Sequence of chain 1.A:
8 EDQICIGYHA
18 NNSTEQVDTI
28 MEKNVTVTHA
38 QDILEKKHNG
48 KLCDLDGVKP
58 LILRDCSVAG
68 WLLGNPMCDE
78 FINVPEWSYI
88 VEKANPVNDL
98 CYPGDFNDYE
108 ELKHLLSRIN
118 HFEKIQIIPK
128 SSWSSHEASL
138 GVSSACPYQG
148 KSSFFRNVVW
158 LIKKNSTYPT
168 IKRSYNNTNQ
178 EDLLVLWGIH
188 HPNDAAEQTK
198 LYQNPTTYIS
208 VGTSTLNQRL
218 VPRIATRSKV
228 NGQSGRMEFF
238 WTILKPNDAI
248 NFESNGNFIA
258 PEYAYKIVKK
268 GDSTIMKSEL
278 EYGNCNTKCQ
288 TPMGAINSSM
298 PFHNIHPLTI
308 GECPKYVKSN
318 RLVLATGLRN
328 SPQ

Binding-site contacts:
Ligand atom O5 contacts residue ASN31 of chain 1.A at 2.4 Å (h-bond).
Ligand atom O7 contacts residue ASN31 of chain 1.A at 3.8 Å.
Ligand atom C3 contacts residue ASN31 of chain 1.A at 3.9 Å.
Ligand atom C4 contacts residue ASN31 of chain 1.A at 4.3 Å.
Ligand atom O5 contacts residue GLN23 of chain 1.A at 2.9 Å (h-bond).
Ligand atom C7 contacts residue ASN31 of chain 1.A at 3.4 Å.
Ligand atom C1 contacts residue GLN23 of chain 1.A at 3.7 Å.
Ligand atom C2 contacts residue ASN31 of chain 1.A at 2.5 Å.
Ligand atom C5 contacts residue ASN31 of chain 1.A at 3.6 Å.
Ligand atom O7 contacts residue LYS30 of chain 1.A at 2.9 Å (salt-bridge).
Ligand atom C6 contacts residue GLN23 of chain 1.A at 3.6 Å.
Ligand atom C5 contacts residue GLN23 of chain 1.A at 3.8 Å.
Ligand atom C1 contacts residue ASN31 of chain 1.A at 1.4 Å.
Ligand atom C8 contacts residue LYS30 of chain 1.A at 3.8 Å.
Ligand atom C7 contacts residue LYS30 of chain 1.A at 4.0 Å.
Ligand atom N2 contacts residue ASN31 of chain 1.A at 2.9 Å (h-bond).
Ligand atom C8 contacts residue ASN31 of chain 1.A at 4.2 Å.

This small molecule binds to this protein.
Small molecule (SMILES): CC(=O)N[C@H]1[C@H](O[C@H]2[C@H](O)[C@@H](NC(C)=O)CO[C@@H]2CO)O[C@H](CO)[C@@H](O)[C@@H]1O